The protein below binds the small molecule below.
Small molecule (SMILES): CC(=O)N[C@@H]1[C@@H](O)[C@H](O)[C@@H](CO)O[C@H]1O

Binding-site contacts:
Ligand atom O5 contacts residue NDG1 of chain 1.E at 2.5 Å (h-bond).
Ligand atom O6 contacts residue NDG1 of chain 1.E at 4.1 Å.
Ligand atom O1 contacts residue NDG1 of chain 1.E at 3.1 Å (h-bond).
Ligand atom C5 contacts residue NDG1 of chain 1.E at 3.3 Å.
Ligand atom C6 contacts residue NDG1 of chain 1.E at 3.4 Å.
Ligand atom C1 contacts residue NDG1 of chain 1.E at 3.4 Å.
Ligand atom O3 contacts residue THR79 of chain 1.C at 3.4 Å.

Sequence of chain 1.C:
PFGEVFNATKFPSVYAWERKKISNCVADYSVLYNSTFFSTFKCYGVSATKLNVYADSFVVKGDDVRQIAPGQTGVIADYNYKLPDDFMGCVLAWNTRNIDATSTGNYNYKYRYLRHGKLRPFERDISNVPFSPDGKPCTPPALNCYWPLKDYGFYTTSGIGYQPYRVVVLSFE